Sequence of chain 2.C:
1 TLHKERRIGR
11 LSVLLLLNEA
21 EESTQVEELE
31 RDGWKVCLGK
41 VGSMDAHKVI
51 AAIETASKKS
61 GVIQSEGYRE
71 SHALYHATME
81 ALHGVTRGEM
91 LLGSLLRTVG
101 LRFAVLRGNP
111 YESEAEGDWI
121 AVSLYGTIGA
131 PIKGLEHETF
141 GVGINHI

Binding-site contacts:
Ligand atom O contacts residue ARG87 of chain 2.C at 2.9 Å (salt-bridge).
Ligand atom N contacts residue HIS137 of chain 2.C at 3.3 Å (h-bond).
Ligand atom N contacts residue HIS72 of chain 2.B at 3.0 Å.
Ligand atom CE1 contacts residue TYR75 of chain 2.B at 4.0 Å (hydrophobic).
Ligand atom NE2 contacts residue ALA130 of chain 2.C at 3.4 Å (h-bond).
Ligand atom C contacts residue MG1 of chain 2.E at 2.9 Å.
Ligand atom N contacts residue MG1 of chain 2.E at 2.4 Å.
Ligand atom O contacts residue MG1 of chain 2.E at 2.1 Å.
Ligand atom C contacts residue HIS76 of chain 2.B at 3.8 Å.
Ligand atom CD2 contacts residue ALA130 of chain 2.C at 3.6 Å (hydrophobic).
Ligand atom C contacts residue HIS137 of chain 2.C at 3.7 Å.
Ligand atom OXT contacts residue ARG97 of chain 2.C at 2.9 Å (salt-bridge).
Ligand atom CG contacts residue TYR75 of chain 2.B at 3.9 Å (hydrophobic).
Ligand atom ND1 contacts residue GLY129 of chain 2.C at 3.8 Å.
Ligand atom N contacts residue TYR68 of chain 2.B at 3.0 Å (h-bond).
Ligand atom O contacts residue HIS137 of chain 2.C at 3.0 Å (h-bond).
Ligand atom CA contacts residue TYR75 of chain 2.B at 3.8 Å (hydrophobic).
Ligand atom OXT contacts residue ILE128 of chain 2.C at 3.7 Å.
Ligand atom CE1 contacts residue TYR68 of chain 2.B at 3.6 Å (hydrophobic).
Ligand atom CD2 contacts residue ARG97 of chain 2.C at 3.8 Å.
Ligand atom CG contacts residue ALA130 of chain 2.C at 3.7 Å (hydrophobic).
Ligand atom CB contacts residue GLY129 of chain 2.C at 3.8 Å.
Ligand atom C contacts residue ARG97 of chain 2.C at 3.9 Å.
Ligand atom ND1 contacts residue ALA130 of chain 2.C at 3.5 Å (h-bond).
Ligand atom CD2 contacts residue GLY129 of chain 2.C at 3.7 Å.
Ligand atom NE2 contacts residue TYR75 of chain 2.B at 3.3 Å.
Ligand atom CA contacts residue TYR68 of chain 2.B at 3.9 Å (hydrophobic).
Ligand atom N contacts residue HIS76 of chain 2.B at 3.3 Å (h-bond).
Ligand atom CA contacts residue HIS76 of chain 2.B at 3.7 Å.
Ligand atom OXT contacts residue ARG87 of chain 2.C at 2.9 Å (salt-bridge).
Ligand atom CG contacts residue GLY129 of chain 2.C at 3.7 Å.
Ligand atom CE1 contacts residue ALA130 of chain 2.C at 3.4 Å (hydrophobic).
Ligand atom C contacts residue ARG87 of chain 2.C at 3.6 Å.
Ligand atom CA contacts residue MG1 of chain 2.E at 3.0 Å.
Ligand atom O contacts residue HIS76 of chain 2.B at 3.2 Å (h-bond).
Ligand atom ND1 contacts residue TYR68 of chain 2.B at 2.6 Å (h-bond).
Ligand atom CD2 contacts residue TYR75 of chain 2.B at 3.4 Å (hydrophobic).
Ligand atom CG contacts residue TYR68 of chain 2.B at 3.5 Å (hydrophobic).
Ligand atom CB contacts residue TYR68 of chain 2.B at 3.7 Å (hydrophobic).
Ligand atom CA contacts residue HIS137 of chain 2.C at 3.9 Å.

Sequence of chain 2.B:
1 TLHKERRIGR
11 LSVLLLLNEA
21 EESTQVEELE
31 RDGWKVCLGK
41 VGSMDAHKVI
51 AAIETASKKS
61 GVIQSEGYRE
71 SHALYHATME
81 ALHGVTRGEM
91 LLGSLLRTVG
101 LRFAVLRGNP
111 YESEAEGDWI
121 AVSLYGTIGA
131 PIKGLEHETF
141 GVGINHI

A protein and the small-molecule ligand that binds it are described below.
Small molecule (SMILES): N[C@@H](Cc1c[nH]c[nH+]1)C(=O)O

Sequence of chain 1.C:
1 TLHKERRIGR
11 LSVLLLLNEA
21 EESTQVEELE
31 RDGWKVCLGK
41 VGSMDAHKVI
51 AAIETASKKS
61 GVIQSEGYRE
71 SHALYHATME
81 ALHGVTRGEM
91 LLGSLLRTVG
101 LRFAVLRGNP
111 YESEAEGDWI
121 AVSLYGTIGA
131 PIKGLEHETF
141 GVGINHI